Sequence of chain 1.A:
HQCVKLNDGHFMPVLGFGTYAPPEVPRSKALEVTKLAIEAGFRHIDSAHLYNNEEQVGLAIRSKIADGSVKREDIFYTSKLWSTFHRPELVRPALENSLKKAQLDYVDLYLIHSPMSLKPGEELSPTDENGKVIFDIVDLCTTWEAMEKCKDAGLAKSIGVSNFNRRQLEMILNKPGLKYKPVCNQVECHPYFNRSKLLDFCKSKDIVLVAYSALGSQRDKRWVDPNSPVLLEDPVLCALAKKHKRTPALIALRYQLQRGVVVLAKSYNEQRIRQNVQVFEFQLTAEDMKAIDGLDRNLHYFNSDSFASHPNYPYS

Binding-site contacts:
Ligand atom CAO contacts residue HIS123 of chain 1.A at 4.0 Å.
Ligand atom CAM contacts residue NAP1 of chain 1.C at 3.4 Å.
Ligand atom CAP contacts residue TRP233 of chain 1.A at 4.1 Å (hydrophobic).
Ligand atom CAD contacts residue MET126 of chain 1.A at 3.7 Å (hydrophobic).
Ligand atom CAR contacts residue NAP1 of chain 1.C at 3.2 Å.
Ligand atom CAQ contacts residue NAP1 of chain 1.C at 3.9 Å.
Ligand atom CAP contacts residue TYR30 of chain 1.A at 3.8 Å (hydrophobic).
Ligand atom OAS contacts residue NAP1 of chain 1.C at 3.0 Å.
Ligand atom CAC contacts residue MET126 of chain 1.A at 3.9 Å (hydrophobic).
Ligand atom FAL contacts residue TRP92 of chain 1.A at 3.8 Å.
Ligand atom CAO contacts residue NAP1 of chain 1.C at 3.7 Å.
Ligand atom CAF contacts residue PHE312 of chain 1.A at 4.1 Å (hydrophobic).
Ligand atom OAU contacts residue TYR61 of chain 1.A at 2.8 Å (h-bond).
Ligand atom CAT contacts residue LEU60 of chain 1.A at 3.7 Å (hydrophobic).
Ligand atom CAT contacts residue TYR30 of chain 1.A at 4.0 Å (hydrophobic).
Ligand atom CL2 contacts residue PHE312 of chain 1.A at 3.5 Å.
Ligand atom CL1 contacts residue SER124 of chain 1.A at 3.7 Å.
Ligand atom CAR contacts residue TYR61 of chain 1.A at 3.3 Å (hydrophobic).
Ligand atom CL2 contacts residue SER314 of chain 1.A at 3.7 Å.
Ligand atom CAI contacts residue NAP1 of chain 1.C at 3.9 Å.
Ligand atom OAU contacts residue NAP1 of chain 1.C at 2.9 Å.
Ligand atom CAM contacts residue PHE312 of chain 1.A at 3.4 Å (hydrophobic).
Ligand atom FAL contacts residue HIS123 of chain 1.A at 4.2 Å.
Ligand atom CAO contacts residue LEU60 of chain 1.A at 4.0 Å (hydrophobic).
Ligand atom CAR contacts residue HIS123 of chain 1.A at 4.2 Å.
Ligand atom FAL contacts residue NAP1 of chain 1.C at 4.0 Å.
Ligand atom CAH contacts residue ASN173 of chain 1.A at 3.6 Å.
Ligand atom CL1 contacts residue MET126 of chain 1.A at 3.5 Å.
Ligand atom CL1 contacts residue ASN173 of chain 1.A at 3.5 Å.
Ligand atom CAT contacts residue TYR61 of chain 1.A at 4.0 Å (hydrophobic).
Ligand atom CAN contacts residue NAP1 of chain 1.C at 3.6 Å.
Ligand atom OAS contacts residue TYR30 of chain 1.A at 3.8 Å.
Ligand atom CAI contacts residue PHE312 of chain 1.A at 3.6 Å (hydrophobic).
Ligand atom CAJ contacts residue NAP1 of chain 1.C at 3.8 Å.
Ligand atom CL1 contacts residue PRO125 of chain 1.A at 4.0 Å.
Ligand atom CL1 contacts residue PRO324 of chain 1.A at 3.8 Å.
Ligand atom OAU contacts residue HIS123 of chain 1.A at 3.0 Å (h-bond).
Ligand atom CAD contacts residue ASN173 of chain 1.A at 4.0 Å.
Ligand atom OAS contacts residue TYR61 of chain 1.A at 3.1 Å (h-bond).
Ligand atom CAK contacts residue NAP1 of chain 1.C at 3.6 Å.

This protein binds this small molecule.
Small molecule (SMILES): O=C(O)C1(c2ccc(-c3cc(Cl)cc(Cl)c3)c(F)c2)CC1